The protein below binds the small molecule below.
Small molecule (SMILES): CC[C@H]1NC(=O)[C@@H](NC(=O)c2ncccc2O)[C@@H](C)OC(=O)[C@H](c2ccccc2)NC(=O)[C@@H]2CC=C(CN3CCOCC3)CN2C(=O)[C@H](Cc2ccc(N(C)C)cc2)N(C)C(=O)[C@@H]2CC=CN2C1=O

Binding-site contacts:
Ligand atom CB contacts residue VIF1 of chain 1.XF at 3.7 Å.
Ligand atom O1 contacts residue LYS90 of chain 1.NA at 3.1 Å (salt-bridge).
Ligand atom CG contacts residue VIF1 of chain 1.XF at 3.5 Å.
Ligand atom C2 contacts residue LYS90 of chain 1.NA at 3.8 Å.
Ligand atom C3 contacts residue LYS90 of chain 1.NA at 3.5 Å.

Sequence of chain 1.NA:
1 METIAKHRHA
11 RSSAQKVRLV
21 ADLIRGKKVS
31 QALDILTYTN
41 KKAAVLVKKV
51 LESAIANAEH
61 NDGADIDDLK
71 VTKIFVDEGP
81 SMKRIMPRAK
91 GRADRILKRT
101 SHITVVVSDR